This small molecule binds to this protein.
Small molecule (SMILES): O=C(O)C(=O)Cc1ccc(O)cc1

Sequence of chain 1.A:
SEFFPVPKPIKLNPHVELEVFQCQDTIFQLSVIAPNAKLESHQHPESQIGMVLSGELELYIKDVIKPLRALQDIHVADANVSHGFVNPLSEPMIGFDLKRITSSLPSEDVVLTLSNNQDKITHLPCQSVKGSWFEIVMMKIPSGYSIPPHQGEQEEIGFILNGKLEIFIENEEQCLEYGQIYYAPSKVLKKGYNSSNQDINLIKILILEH

Binding-site contacts:
Ligand atom O3 contacts residue GLU41 of chain 1.A at 2.7 Å (salt-bridge).
Ligand atom O4 contacts residue HIS84 of chain 1.A at 3.1 Å (h-bond).
Ligand atom C8 contacts residue LEU40 of chain 1.A at 4.0 Å (hydrophobic).
Ligand atom O3 contacts residue LEU40 of chain 1.A at 4.0 Å.
Ligand atom C1 contacts residue GLN30 of chain 1.A at 4.0 Å.
Ligand atom O1 contacts residue LYS100 of chain 1.A at 3.0 Å (salt-bridge).
Ligand atom O2 contacts residue LYS100 of chain 1.A at 4.0 Å.
Ligand atom C1 contacts residue LYS100 of chain 1.A at 3.9 Å.
Ligand atom C9 contacts residue HIS43 of chain 1.A at 4.0 Å.
Ligand atom C8 contacts residue LEU13 of chain 1.A at 4.2 Å (hydrophobic).
Ligand atom O1 contacts residue GLN49 of chain 1.A at 2.9 Å (h-bond).
Ligand atom C6 contacts residue HIS43 of chain 1.A at 3.7 Å.
Ligand atom C3 contacts residue PHE86 of chain 1.A at 4.0 Å (hydrophobic).
Ligand atom C6 contacts residue GLU41 of chain 1.A at 3.2 Å.
Ligand atom C7 contacts residue LEU40 of chain 1.A at 4.0 Å (hydrophobic).
Ligand atom C4 contacts residue HIS43 of chain 1.A at 3.7 Å.
Ligand atom O4 contacts residue FE21 of chain 1.C at 2.1 Å.
Ligand atom C1 contacts residue FE21 of chain 1.C at 2.9 Å.
Ligand atom C2 contacts residue FE21 of chain 1.C at 2.8 Å.
Ligand atom O1 contacts residue FE21 of chain 1.C at 2.2 Å.
Ligand atom C7 contacts residue GLU41 of chain 1.A at 3.4 Å.
Ligand atom C1 contacts residue HIS43 of chain 1.A at 3.4 Å.
Ligand atom C4 contacts residue LEU40 of chain 1.A at 4.2 Å (hydrophobic).
Ligand atom O4 contacts residue PHE86 of chain 1.A at 3.8 Å.
Ligand atom O4 contacts residue HIS43 of chain 1.A at 3.0 Å (h-bond).
Ligand atom C9 contacts residue LEU13 of chain 1.A at 3.8 Å (hydrophobic).
Ligand atom C2 contacts residue GLN49 of chain 1.A at 3.6 Å.
Ligand atom O2 contacts residue GLN30 of chain 1.A at 3.1 Å (h-bond).
Ligand atom C7 contacts residue HIS43 of chain 1.A at 4.0 Å.
Ligand atom C2 contacts residue HIS43 of chain 1.A at 3.4 Å.
Ligand atom C2 contacts residue HIS84 of chain 1.A at 4.2 Å.
Ligand atom O1 contacts residue HIS45 of chain 1.A at 3.2 Å (h-bond).
Ligand atom O2 contacts residue FE21 of chain 1.C at 4.1 Å.
Ligand atom O4 contacts residue GLN49 of chain 1.A at 2.8 Å (h-bond).
Ligand atom C5 contacts residue HIS43 of chain 1.A at 3.5 Å.
Ligand atom O1 contacts residue HIS43 of chain 1.A at 3.2 Å.
Ligand atom C5 contacts residue PHE86 of chain 1.A at 3.9 Å (hydrophobic).
Ligand atom C1 contacts residue GLN49 of chain 1.A at 3.5 Å.
Ligand atom C8 contacts residue ASN14 of chain 1.A at 4.1 Å.
Ligand atom C6 contacts residue LEU40 of chain 1.A at 4.0 Å (hydrophobic).